Binding-site contacts:
Ligand atom C2 contacts residue ASN1098 of chain 1.A at 2.5 Å.
Ligand atom C7 contacts residue THR1100 of chain 1.A at 4.0 Å.
Ligand atom O5 contacts residue ASN1098 of chain 1.A at 2.4 Å (h-bond).
Ligand atom C4 contacts residue HIS1101 of chain 1.A at 3.8 Å.
Ligand atom C8 contacts residue HIS1101 of chain 1.A at 4.5 Å.
Ligand atom C3 contacts residue HIS1101 of chain 1.A at 3.5 Å.
Ligand atom C2 contacts residue HIS1101 of chain 1.A at 4.1 Å.
Ligand atom O4 contacts residue HIS1101 of chain 1.A at 3.5 Å.
Ligand atom O7 contacts residue ASN1098 of chain 1.A at 3.4 Å (h-bond).
Ligand atom C8 contacts residue THR1100 of chain 1.A at 4.2 Å.
Ligand atom O5 contacts residue PHE1103 of chain 1.A at 3.7 Å.
Ligand atom C3 contacts residue ASN1098 of chain 1.A at 3.8 Å.
Ligand atom C5 contacts residue ASN1098 of chain 1.A at 3.7 Å.
Ligand atom C8 contacts residue ILE1114 of chain 1.A at 4.4 Å (hydrophobic).
Ligand atom C1 contacts residue THR1100 of chain 1.A at 3.6 Å.
Ligand atom O5 contacts residue HIS1101 of chain 1.A at 4.2 Å.
Ligand atom C8 contacts residue ASN1098 of chain 1.A at 4.1 Å.
Ligand atom C3 contacts residue THR1100 of chain 1.A at 3.5 Å.
Ligand atom O3 contacts residue HIS1101 of chain 1.A at 4.3 Å.
Ligand atom C2 contacts residue THR1100 of chain 1.A at 3.5 Å.
Ligand atom C1 contacts residue PHE1103 of chain 1.A at 4.5 Å (hydrophobic).
Ligand atom O7 contacts residue HIS1101 of chain 1.A at 3.0 Å (h-bond).
Ligand atom C6 contacts residue PHE1103 of chain 1.A at 3.5 Å (hydrophobic).
Ligand atom C7 contacts residue ASN1098 of chain 1.A at 3.3 Å.
Ligand atom O3 contacts residue THR1100 of chain 1.A at 4.2 Å.
Ligand atom C7 contacts residue HIS1101 of chain 1.A at 4.1 Å.
Ligand atom C1 contacts residue HIS1101 of chain 1.A at 3.8 Å.
Ligand atom C5 contacts residue HIS1101 of chain 1.A at 3.5 Å.
Ligand atom N2 contacts residue ASN1098 of chain 1.A at 2.9 Å (h-bond).
Ligand atom N2 contacts residue THR1100 of chain 1.A at 2.9 Å (h-bond).
Ligand atom C5 contacts residue PHE1103 of chain 1.A at 3.8 Å (hydrophobic).
Ligand atom C4 contacts residue ASN1098 of chain 1.A at 4.2 Å.
Ligand atom C1 contacts residue ASN1098 of chain 1.A at 1.4 Å.

The small molecule below binds the protein below.
Small molecule (SMILES): CC(=O)N[C@H]1[C@H](O[C@H]2[C@H](O)[C@@H](NC(C)=O)CO[C@@H]2CO)O[C@H](CO)[C@@H](O)[C@@H]1O

Sequence of chain 1.A:
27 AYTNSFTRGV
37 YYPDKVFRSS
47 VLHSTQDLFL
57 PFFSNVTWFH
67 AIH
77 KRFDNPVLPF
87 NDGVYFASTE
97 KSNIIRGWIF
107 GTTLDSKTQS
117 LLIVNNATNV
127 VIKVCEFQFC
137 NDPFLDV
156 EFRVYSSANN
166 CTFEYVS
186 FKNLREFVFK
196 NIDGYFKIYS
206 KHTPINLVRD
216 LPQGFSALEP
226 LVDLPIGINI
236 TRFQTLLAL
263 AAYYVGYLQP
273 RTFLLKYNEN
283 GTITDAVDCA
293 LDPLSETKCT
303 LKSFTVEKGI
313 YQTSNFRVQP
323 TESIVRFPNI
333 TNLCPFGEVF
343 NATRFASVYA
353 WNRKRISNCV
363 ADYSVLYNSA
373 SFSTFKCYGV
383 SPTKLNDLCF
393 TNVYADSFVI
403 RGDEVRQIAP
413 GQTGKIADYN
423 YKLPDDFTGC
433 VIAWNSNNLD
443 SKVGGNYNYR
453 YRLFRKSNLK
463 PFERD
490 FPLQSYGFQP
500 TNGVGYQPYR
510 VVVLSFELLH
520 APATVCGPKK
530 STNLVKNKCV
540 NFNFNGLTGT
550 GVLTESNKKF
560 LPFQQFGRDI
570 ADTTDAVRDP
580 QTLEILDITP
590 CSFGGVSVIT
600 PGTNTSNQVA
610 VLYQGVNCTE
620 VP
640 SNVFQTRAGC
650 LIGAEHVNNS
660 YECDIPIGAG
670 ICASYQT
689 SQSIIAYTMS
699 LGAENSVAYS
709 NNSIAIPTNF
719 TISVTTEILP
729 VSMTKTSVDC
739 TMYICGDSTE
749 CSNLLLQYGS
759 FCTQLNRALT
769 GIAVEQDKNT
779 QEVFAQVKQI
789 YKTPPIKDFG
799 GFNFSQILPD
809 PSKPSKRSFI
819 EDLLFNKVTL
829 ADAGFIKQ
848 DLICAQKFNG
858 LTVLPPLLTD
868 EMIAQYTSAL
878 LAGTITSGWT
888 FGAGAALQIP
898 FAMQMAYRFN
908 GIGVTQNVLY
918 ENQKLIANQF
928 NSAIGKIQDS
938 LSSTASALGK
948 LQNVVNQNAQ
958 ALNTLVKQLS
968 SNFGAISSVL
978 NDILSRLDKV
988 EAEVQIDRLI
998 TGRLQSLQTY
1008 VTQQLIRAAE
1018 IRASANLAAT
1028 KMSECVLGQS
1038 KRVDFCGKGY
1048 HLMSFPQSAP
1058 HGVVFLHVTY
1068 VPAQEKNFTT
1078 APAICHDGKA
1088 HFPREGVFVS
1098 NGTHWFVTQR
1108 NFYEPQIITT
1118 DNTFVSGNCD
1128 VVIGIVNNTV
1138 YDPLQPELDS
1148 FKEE